Binding-site contacts:
Ligand atom CAP contacts residue PHE58 of chain 1.B at 3.8 Å (hydrophobic).
Ligand atom CAL contacts residue PHE58 of chain 1.B at 3.7 Å (hydrophobic).
Ligand atom CAJ contacts residue NDP1 of chain 1.H at 3.1 Å.
Ligand atom NAB contacts residue CYS15 of chain 1.B at 3.9 Å.
Ligand atom CAE contacts residue NDP1 of chain 1.H at 3.9 Å.
Ligand atom OAV contacts residue ASN108 of chain 1.B at 2.7 Å (h-bond).
Ligand atom CAC contacts residue ASP54 of chain 1.B at 3.6 Å.
Ligand atom CAL contacts residue NDP1 of chain 1.H at 3.5 Å.
Ligand atom CAI contacts residue LEU46 of chain 1.B at 4.0 Å (hydrophobic).
Ligand atom CAM contacts residue NDP1 of chain 1.H at 3.7 Å.
Ligand atom CAC contacts residue PHE58 of chain 1.B at 4.0 Å (hydrophobic).
Ligand atom NAD contacts residue ASP54 of chain 1.B at 2.9 Å (salt-bridge).
Ligand atom NAH contacts residue CYS15 of chain 1.B at 3.7 Å.
Ligand atom CAQ contacts residue LEU119 of chain 1.B at 4.0 Å (hydrophobic).
Ligand atom CAM contacts residue ASN108 of chain 1.B at 3.7 Å.
Ligand atom CAL contacts residue LEU164 of chain 1.B at 3.4 Å (hydrophobic).
Ligand atom NAG contacts residue LEU164 of chain 1.B at 3.3 Å (h-bond).
Ligand atom CAJ contacts residue LEU46 of chain 1.B at 4.0 Å (hydrophobic).
Ligand atom NAH contacts residue THR185 of chain 1.B at 3.8 Å.
Ligand atom NAG contacts residue TYR170 of chain 1.B at 3.6 Å.
Ligand atom CAA contacts residue PHE58 of chain 1.B at 3.7 Å (hydrophobic).
Ligand atom CAJ contacts residue ALA16 of chain 1.B at 3.6 Å (hydrophobic).
Ligand atom CAA contacts residue ILE14 of chain 1.B at 3.4 Å (hydrophobic).
Ligand atom CAC contacts residue CYS15 of chain 1.B at 4.0 Å (hydrophobic).
Ligand atom CL contacts residue PRO113 of chain 1.B at 3.8 Å.
Ligand atom CAA contacts residue NDP1 of chain 1.H at 3.6 Å.
Ligand atom NAF contacts residue NDP1 of chain 1.H at 3.4 Å (h-bond).
Ligand atom NAN contacts residue PHE58 of chain 1.B at 3.8 Å.
Ligand atom OAV contacts residue NDP1 of chain 1.H at 3.3 Å.
Ligand atom CAE contacts residue MET55 of chain 1.B at 4.0 Å (hydrophobic).
Ligand atom OAK contacts residue NDP1 of chain 1.H at 3.8 Å.
Ligand atom NAB contacts residue PHE58 of chain 1.B at 3.6 Å.
Ligand atom NAB contacts residue ILE14 of chain 1.B at 3.7 Å.
Ligand atom NAG contacts residue NDP1 of chain 1.H at 3.9 Å.
Ligand atom NAG contacts residue CYS15 of chain 1.B at 4.0 Å.
Ligand atom OAK contacts residue PHE58 of chain 1.B at 3.5 Å.
Ligand atom NAH contacts residue ASP54 of chain 1.B at 2.8 Å (salt-bridge).
Ligand atom NAD contacts residue ALA16 of chain 1.B at 3.8 Å.
Ligand atom NAG contacts residue ILE14 of chain 1.B at 2.5 Å (h-bond).
Ligand atom CAI contacts residue MET55 of chain 1.B at 2.8 Å (hydrophobic).

Sequence of chain 1.B:
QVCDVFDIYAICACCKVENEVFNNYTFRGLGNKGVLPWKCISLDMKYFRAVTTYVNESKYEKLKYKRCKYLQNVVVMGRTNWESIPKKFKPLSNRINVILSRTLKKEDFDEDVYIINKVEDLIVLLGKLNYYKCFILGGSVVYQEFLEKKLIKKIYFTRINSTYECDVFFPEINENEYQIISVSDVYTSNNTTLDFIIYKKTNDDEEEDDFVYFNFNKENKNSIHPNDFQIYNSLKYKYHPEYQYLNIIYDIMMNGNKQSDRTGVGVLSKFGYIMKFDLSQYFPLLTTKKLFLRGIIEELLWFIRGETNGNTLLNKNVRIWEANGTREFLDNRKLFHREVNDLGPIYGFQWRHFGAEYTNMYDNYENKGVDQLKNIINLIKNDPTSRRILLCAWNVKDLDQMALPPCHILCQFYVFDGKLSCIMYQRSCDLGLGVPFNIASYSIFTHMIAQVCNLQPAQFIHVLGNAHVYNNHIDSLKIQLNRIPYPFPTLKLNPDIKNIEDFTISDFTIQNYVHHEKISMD

A small-molecule ligand and the protein it binds are described below.
Small molecule (SMILES): CC1(C)N=C(N)N=C(N)N1OCC(=O)Nc1ccc(Cl)cc1